Sequence of chain 1.A:
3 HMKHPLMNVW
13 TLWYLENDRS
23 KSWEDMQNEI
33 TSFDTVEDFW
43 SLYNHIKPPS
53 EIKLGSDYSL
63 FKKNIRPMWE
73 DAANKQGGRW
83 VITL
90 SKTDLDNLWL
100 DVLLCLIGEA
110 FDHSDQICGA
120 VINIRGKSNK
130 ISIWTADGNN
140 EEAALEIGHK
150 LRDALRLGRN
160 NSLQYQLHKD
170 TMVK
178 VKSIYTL

The small molecule below binds the protein below.
Small molecule (SMILES): C[n+]1cn([C@@H]2O[C@H](CO[P](=O)(O)OP(=O)(O)O[P](=O)(O)OC[C@H]3O[C@@H](n4cnc5c(=O)[nH]c(N)nc54)[C@H](O)[C@@H]3O)[C@@H](O)[C@H]2O)c2nc(N)[nH]c(=O)c21

Binding-site contacts:
Ligand atom O6B contacts residue MET28 of chain 1.A at 3.3 Å.
Ligand atom C5A contacts residue TRP71 of chain 1.A at 3.8 Å (hydrophobic).
Ligand atom N1A contacts residue TRP25 of chain 1.A at 3.5 Å.
Ligand atom O6A contacts residue MET70 of chain 1.A at 3.1 Å.
Ligand atom N9A contacts residue TRP71 of chain 1.A at 4.0 Å.
Ligand atom O6A contacts residue GLU72 of chain 1.A at 3.7 Å.
Ligand atom N2A contacts residue GLU72 of chain 1.A at 2.6 Å (salt-bridge).
Ligand atom C1D contacts residue TRP25 of chain 1.A at 3.5 Å (hydrophobic).
Ligand atom N2A contacts residue GLU26 of chain 1.A at 3.9 Å.
Ligand atom C2A contacts residue TRP25 of chain 1.A at 3.6 Å (hydrophobic).
Ligand atom C6B contacts residue TRP25 of chain 1.A at 3.7 Å (hydrophobic).
Ligand atom N9A contacts residue TRP25 of chain 1.A at 3.5 Å.
Ligand atom C2A contacts residue TRP71 of chain 1.A at 3.9 Å (hydrophobic).
Ligand atom C6A contacts residue GLU72 of chain 1.A at 3.8 Å.
Ligand atom O6A contacts residue TRP25 of chain 1.A at 3.7 Å.
Ligand atom C5A contacts residue TRP25 of chain 1.A at 3.5 Å (hydrophobic).
Ligand atom O6B contacts residue TRP25 of chain 1.A at 3.2 Å.
Ligand atom N2B contacts residue GLY57 of chain 1.A at 3.5 Å (h-bond).
Ligand atom N1A contacts residue TRP71 of chain 1.A at 3.5 Å.
Ligand atom C6A contacts residue TRP71 of chain 1.A at 3.4 Å (hydrophobic).
Ligand atom N2B contacts residue ARG124 of chain 1.A at 3.9 Å.
Ligand atom C7X contacts residue TRP71 of chain 1.A at 3.7 Å (hydrophobic).
Ligand atom C8A contacts residue TRP71 of chain 1.A at 4.0 Å (hydrophobic).
Ligand atom O1A contacts residue ARG124 of chain 1.A at 2.7 Å (salt-bridge).
Ligand atom C2A contacts residue GLU72 of chain 1.A at 3.4 Å.
Ligand atom C6A contacts residue TRP25 of chain 1.A at 3.4 Å (hydrophobic).
Ligand atom C6A contacts residue MET70 of chain 1.A at 4.0 Å (hydrophobic).
Ligand atom C7X contacts residue TRP25 of chain 1.A at 3.6 Å (hydrophobic).
Ligand atom N7A contacts residue TRP25 of chain 1.A at 3.3 Å.
Ligand atom O4D contacts residue TRP25 of chain 1.A at 3.2 Å.
Ligand atom N3A contacts residue TRP71 of chain 1.A at 4.0 Å.
Ligand atom N3A contacts residue TRP25 of chain 1.A at 3.5 Å.
Ligand atom N1A contacts residue GLU72 of chain 1.A at 3.0 Å (salt-bridge).
Ligand atom C4A contacts residue TRP25 of chain 1.A at 3.4 Å (hydrophobic).
Ligand atom O2B contacts residue LYS129 of chain 1.A at 2.8 Å (salt-bridge).
Ligand atom N7A contacts residue TRP71 of chain 1.A at 3.6 Å.
Ligand atom O6A contacts residue TRP71 of chain 1.A at 2.7 Å (h-bond).
Ligand atom C8A contacts residue TRP25 of chain 1.A at 3.5 Å (hydrophobic).
Ligand atom O1B contacts residue ARG124 of chain 1.A at 3.8 Å.
Ligand atom C4A contacts residue TRP71 of chain 1.A at 3.8 Å (hydrophobic).